Binding-site contacts:
Ligand atom O2 contacts residue ASN133 of chain 1.A at 2.7 Å (h-bond).
Ligand atom O6 contacts residue ALA222 of chain 1.A at 3.7 Å.
Ligand atom C6 contacts residue ALA222 of chain 1.A at 3.5 Å (hydrophobic).
Ligand atom O3 contacts residue ASP89 of chain 1.A at 2.7 Å (salt-bridge).
Ligand atom O2 contacts residue GLN219 of chain 1.A at 3.7 Å.
Ligand atom C3 contacts residue PHE131 of chain 1.A at 3.6 Å (hydrophobic).
Ligand atom C4 contacts residue ASP89 of chain 1.A at 3.4 Å.
Ligand atom O3 contacts residue TYR106 of chain 1.A at 3.8 Å.
Ligand atom O6 contacts residue GLN219 of chain 1.A at 3.5 Å (h-bond).
Ligand atom C4 contacts residue ALA88 of chain 1.A at 3.9 Å (hydrophobic).
Ligand atom O4 contacts residue GLY217 of chain 1.A at 3.2 Å.
Ligand atom O3 contacts residue ASN133 of chain 1.A at 2.9 Å (h-bond).
Ligand atom O3 contacts residue ALA218 of chain 1.A at 3.7 Å.
Ligand atom O3 contacts residue TYR108 of chain 1.A at 4.0 Å.
Ligand atom C2 contacts residue GLN219 of chain 1.A at 3.9 Å.
Ligand atom C2 contacts residue TRP135 of chain 1.A at 4.0 Å (hydrophobic).
Ligand atom C6 contacts residue TYR106 of chain 1.A at 3.8 Å (hydrophobic).
Ligand atom C2 contacts residue ASN133 of chain 1.A at 3.6 Å.
Ligand atom C3 contacts residue ALA218 of chain 1.A at 3.9 Å (hydrophobic).
Ligand atom O4 contacts residue ALA218 of chain 1.A at 3.6 Å.
Ligand atom C4 contacts residue PHE131 of chain 1.A at 3.8 Å (hydrophobic).
Ligand atom C3 contacts residue ASN133 of chain 1.A at 3.4 Å.
Ligand atom C1 contacts residue ASN133 of chain 1.A at 3.5 Å.
Ligand atom O3 contacts residue GLN219 of chain 1.A at 3.1 Å (h-bond).
Ligand atom C6 contacts residue ALA218 of chain 1.A at 4.0 Å (hydrophobic).
Ligand atom O4 contacts residue ALA88 of chain 1.A at 3.9 Å.
Ligand atom C6 contacts residue PHE131 of chain 1.A at 3.9 Å (hydrophobic).
Ligand atom O5 contacts residue ALA218 of chain 1.A at 3.8 Å.
Ligand atom O6 contacts residue PHE131 of chain 1.A at 4.0 Å.
Ligand atom O2 contacts residue PRO134 of chain 1.A at 3.3 Å.
Ligand atom O4 contacts residue ALA218 of chain 1.A at 3.1 Å (h-bond).
Ligand atom O2 contacts residue ASN133 of chain 1.A at 3.7 Å.
Ligand atom O4 contacts residue ASP89 of chain 1.A at 2.6 Å (salt-bridge).
Ligand atom O4 contacts residue TYR106 of chain 1.A at 4.0 Å.
Ligand atom O4 contacts residue TYR108 of chain 1.A at 3.0 Å (h-bond).
Ligand atom O2 contacts residue TRP135 of chain 1.A at 3.6 Å.
Ligand atom C5 contacts residue PHE131 of chain 1.A at 3.6 Å (hydrophobic).
Ligand atom C3 contacts residue ASP89 of chain 1.A at 3.6 Å.
Ligand atom O5 contacts residue TYR106 of chain 1.A at 3.8 Å.
Ligand atom O3 contacts residue GLY107 of chain 1.A at 3.0 Å (h-bond).

This small molecule binds to this protein.
Small molecule (SMILES): C[C@@H]1O[C@@H](O[C@H]2[C@H](O[C@H]3[C@H](O)[C@@H](O)[C@H](O)O[C@@H]3CO)O[C@H](CO)[C@H](O)[C@@H]2O)[C@@H](O)[C@H](O)[C@@H]1O

Sequence of chain 1.A:
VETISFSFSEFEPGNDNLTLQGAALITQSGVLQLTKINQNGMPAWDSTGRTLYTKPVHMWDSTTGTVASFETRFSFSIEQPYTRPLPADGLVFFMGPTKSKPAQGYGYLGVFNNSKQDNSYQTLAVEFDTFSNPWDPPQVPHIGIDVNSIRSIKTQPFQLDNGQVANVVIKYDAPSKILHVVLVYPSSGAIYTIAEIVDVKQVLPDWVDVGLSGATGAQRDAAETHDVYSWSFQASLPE